Sequence of chain 5.E:
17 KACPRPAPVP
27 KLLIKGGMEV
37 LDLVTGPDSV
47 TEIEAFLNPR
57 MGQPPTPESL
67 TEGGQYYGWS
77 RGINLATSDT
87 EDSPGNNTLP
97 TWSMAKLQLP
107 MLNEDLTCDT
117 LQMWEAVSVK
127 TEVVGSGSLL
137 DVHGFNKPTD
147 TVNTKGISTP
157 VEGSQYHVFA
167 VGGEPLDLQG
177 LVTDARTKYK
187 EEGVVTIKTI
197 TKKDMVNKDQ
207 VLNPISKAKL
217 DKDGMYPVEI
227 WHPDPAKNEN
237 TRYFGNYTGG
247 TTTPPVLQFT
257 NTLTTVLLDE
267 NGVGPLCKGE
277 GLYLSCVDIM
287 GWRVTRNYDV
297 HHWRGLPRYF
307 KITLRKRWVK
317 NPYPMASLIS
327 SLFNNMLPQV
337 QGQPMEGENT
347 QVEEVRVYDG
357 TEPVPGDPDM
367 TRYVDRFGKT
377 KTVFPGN

Binding-site contacts:
Ligand atom O4 contacts residue ILE79 of chain 5.E at 3.5 Å (h-bond).
Ligand atom C3 contacts residue GLY78 of chain 5.E at 4.0 Å.
Ligand atom O1A contacts residue TYR72 of chain 5.E at 3.5 Å.
Ligand atom C7 contacts residue TYR72 of chain 5.E at 3.9 Å (hydrophobic).
Ligand atom N5 contacts residue TYR72 of chain 5.E at 3.1 Å (h-bond).
Ligand atom O1A contacts residue GLY78 of chain 5.E at 3.3 Å (h-bond).
Ligand atom O1B contacts residue ASN80 of chain 5.E at 4.2 Å.
Ligand atom O1B contacts residue TYR72 of chain 5.E at 3.8 Å.
Ligand atom C3 contacts residue HIS298 of chain 5.E at 3.8 Å.
Ligand atom C3 contacts residue VAL296 of chain 5.E at 3.7 Å (hydrophobic).
Ligand atom C11 contacts residue ASP85 of chain 5.A at 3.8 Å.
Ligand atom C6 contacts residue TYR72 of chain 5.E at 3.3 Å (hydrophobic).
Ligand atom C4 contacts residue GLY78 of chain 5.E at 3.3 Å.
Ligand atom O1A contacts residue ARG77 of chain 5.E at 3.1 Å (salt-bridge).
Ligand atom C1 contacts residue ARG77 of chain 5.E at 3.4 Å.
Ligand atom C2 contacts residue GLY78 of chain 5.E at 4.1 Å.
Ligand atom C8 contacts residue ARG77 of chain 5.E at 4.2 Å.
Ligand atom C5 contacts residue TYR72 of chain 5.E at 3.4 Å (hydrophobic).
Ligand atom C1 contacts residue SER89 of chain 5.E at 4.2 Å.
Ligand atom C4 contacts residue TYR72 of chain 5.E at 3.4 Å (hydrophobic).
Ligand atom C3 contacts residue GLY78 of chain 5.E at 4.0 Å.
Ligand atom O4 contacts residue THR291 of chain 5.E at 3.4 Å.
Ligand atom C1 contacts residue TYR72 of chain 5.E at 3.8 Å (hydrophobic).
Ligand atom O10 contacts residue ASN293 of chain 5.E at 3.9 Å.
Ligand atom O1B contacts residue SER89 of chain 5.E at 4.1 Å.
Ligand atom O10 contacts residue THR291 of chain 5.E at 3.8 Å.
Ligand atom O4 contacts residue VAL296 of chain 5.E at 4.0 Å.
Ligand atom O4 contacts residue GLY78 of chain 5.E at 3.0 Å.
Ligand atom C1 contacts residue GLY78 of chain 5.E at 4.0 Å.
Ligand atom O3 contacts residue GLY78 of chain 5.E at 3.6 Å.
Ligand atom C8 contacts residue TYR72 of chain 5.E at 4.1 Å (hydrophobic).
Ligand atom O8 contacts residue TYR72 of chain 5.E at 3.5 Å (h-bond).
Ligand atom O6 contacts residue ASN93 of chain 5.E at 3.5 Å (h-bond).
Ligand atom O4 contacts residue HIS298 of chain 5.E at 3.0 Å (h-bond).
Ligand atom C5 contacts residue ASN93 of chain 5.E at 4.1 Å.
Ligand atom C6 contacts residue ASN93 of chain 5.E at 3.4 Å.
Ligand atom C4 contacts residue HIS298 of chain 5.E at 3.6 Å.
Ligand atom O1B contacts residue ARG77 of chain 5.E at 2.8 Å (salt-bridge).
Ligand atom O4 contacts residue TYR72 of chain 5.E at 4.2 Å.
Ligand atom O1A contacts residue SER89 of chain 5.E at 3.4 Å (h-bond).

Sequence of chain 5.A:
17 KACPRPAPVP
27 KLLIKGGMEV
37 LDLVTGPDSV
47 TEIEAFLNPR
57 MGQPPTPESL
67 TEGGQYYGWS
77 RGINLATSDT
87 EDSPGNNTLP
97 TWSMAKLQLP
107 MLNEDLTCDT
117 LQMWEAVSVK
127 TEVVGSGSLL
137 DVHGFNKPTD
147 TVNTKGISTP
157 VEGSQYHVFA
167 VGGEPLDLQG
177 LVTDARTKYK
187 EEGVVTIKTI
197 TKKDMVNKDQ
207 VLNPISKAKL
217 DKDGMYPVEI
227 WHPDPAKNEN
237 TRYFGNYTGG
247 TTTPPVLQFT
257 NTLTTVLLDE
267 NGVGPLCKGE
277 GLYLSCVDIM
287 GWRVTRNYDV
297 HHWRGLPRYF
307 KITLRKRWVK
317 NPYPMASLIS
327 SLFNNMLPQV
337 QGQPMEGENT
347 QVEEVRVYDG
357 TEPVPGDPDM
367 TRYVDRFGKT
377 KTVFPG

A protein and the small-molecule ligand that binds it are described below.
Small molecule (SMILES): CC(=O)N[C@@H]1[C@@H](O[C@@H]2O[C@H](CO)[C@H](O)[C@H](O[C@]3(C(=O)O)C[C@H](O)[C@@H](NC(C)=O)[C@H]([C@H](O)[C@H](O)CO)O3)[C@H]2O)[C@H](O)[C@@H](CO[C@]2(C(=O)O)C[C@H](O)[C@@H](NC(C)=O)[C@H]([C@H](O)[C@H](O)CO)O2)O[C@H]1O